This protein binds this small molecule.
Small molecule (SMILES): Nc1ncnc2c1ncn2[C@@H]1C[C@@H](O)[C@@H](COP(=O)(O)O)O1

Sequence of chain 26.A:
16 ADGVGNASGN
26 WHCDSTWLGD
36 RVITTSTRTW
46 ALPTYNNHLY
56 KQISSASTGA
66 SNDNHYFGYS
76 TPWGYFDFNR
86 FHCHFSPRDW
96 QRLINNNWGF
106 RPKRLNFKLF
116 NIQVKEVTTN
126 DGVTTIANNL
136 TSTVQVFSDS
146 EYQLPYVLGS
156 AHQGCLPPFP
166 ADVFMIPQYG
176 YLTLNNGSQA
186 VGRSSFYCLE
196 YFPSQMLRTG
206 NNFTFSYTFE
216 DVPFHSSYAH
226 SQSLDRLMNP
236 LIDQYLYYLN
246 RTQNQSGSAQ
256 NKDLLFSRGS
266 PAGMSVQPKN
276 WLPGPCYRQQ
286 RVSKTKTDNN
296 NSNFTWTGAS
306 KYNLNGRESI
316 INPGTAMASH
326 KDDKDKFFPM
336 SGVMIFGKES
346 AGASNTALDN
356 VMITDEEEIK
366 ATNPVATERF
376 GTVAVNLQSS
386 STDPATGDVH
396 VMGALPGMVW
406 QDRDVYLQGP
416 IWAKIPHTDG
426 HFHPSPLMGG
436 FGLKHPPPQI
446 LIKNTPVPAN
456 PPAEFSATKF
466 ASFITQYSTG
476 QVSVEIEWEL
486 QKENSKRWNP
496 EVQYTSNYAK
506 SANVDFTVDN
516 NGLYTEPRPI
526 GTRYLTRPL

Binding-site contacts:
Ligand atom O1P contacts residue HIS426 of chain 26.A at 2.7 Å (h-bond).
Ligand atom C6 contacts residue PRO218 of chain 26.A at 4.2 Å (hydrophobic).
Ligand atom N6 contacts residue HIS428 of chain 26.A at 4.0 Å.
Ligand atom C6 contacts residue HIS428 of chain 26.A at 4.2 Å.
Ligand atom N7 contacts residue PRO429 of chain 26.A at 4.3 Å.
Ligand atom C6 contacts residue SER430 of chain 26.A at 4.2 Å.
Ligand atom N1 contacts residue HIS428 of chain 26.A at 3.3 Å.
Ligand atom C3' contacts residue GLY437 of chain 26.A at 3.9 Å.
Ligand atom N6 contacts residue SER430 of chain 26.A at 3.7 Å.
Ligand atom N9 contacts residue GLY437 of chain 26.A at 3.3 Å (h-bond).
Ligand atom C2 contacts residue HIS428 of chain 26.A at 3.8 Å.
Ligand atom O3' contacts residue ILE420 of chain 26.A at 4.2 Å.
Ligand atom O5' contacts residue LYS439 of chain 26.A at 3.8 Å.
Ligand atom C2' contacts residue GLU215 of chain 26.A at 3.6 Å.
Ligand atom C2' contacts residue ASP216 of chain 26.A at 4.3 Å.
Ligand atom C5 contacts residue PRO218 of chain 26.A at 4.0 Å (hydrophobic).
Ligand atom O3P contacts residue LYS439 of chain 26.A at 2.9 Å.
Ligand atom C2' contacts residue GLY437 of chain 26.A at 2.8 Å.
Ligand atom C8 contacts residue PRO429 of chain 26.A at 4.3 Å (hydrophobic).
Ligand atom O2P contacts residue HIS426 of chain 26.A at 3.6 Å.
Ligand atom P contacts residue LYS439 of chain 26.A at 3.3 Å.
Ligand atom C8 contacts residue VAL217 of chain 26.A at 3.5 Å (hydrophobic).
Ligand atom N9 contacts residue VAL217 of chain 26.A at 4.4 Å.
Ligand atom C1' contacts residue GLY437 of chain 26.A at 3.3 Å.
Ligand atom N7 contacts residue VAL217 of chain 26.A at 3.7 Å.
Ligand atom C8 contacts residue PRO218 of chain 26.A at 4.2 Å (hydrophobic).
Ligand atom C8 contacts residue GLY437 of chain 26.A at 2.8 Å.
Ligand atom N9 contacts residue PRO218 of chain 26.A at 4.2 Å.
Ligand atom N7 contacts residue GLY437 of chain 26.A at 3.5 Å (h-bond).
Ligand atom N6 contacts residue ASP407 of chain 26.A at 3.6 Å (salt-bridge).
Ligand atom P contacts residue HIS426 of chain 26.A at 3.9 Å.
Ligand atom O3' contacts residue GLU215 of chain 26.A at 3.5 Å (salt-bridge).
Ligand atom C4 contacts residue PRO218 of chain 26.A at 4.1 Å (hydrophobic).
Ligand atom O3' contacts residue GLY437 of chain 26.A at 3.9 Å.
Ligand atom O1P contacts residue LYS439 of chain 26.A at 2.6 Å.
Ligand atom N7 contacts residue PRO218 of chain 26.A at 4.0 Å.
Ligand atom O3' contacts residue LYS439 of chain 26.A at 3.5 Å.
Ligand atom N9 contacts residue PRO429 of chain 26.A at 4.3 Å.
Ligand atom C3' contacts residue GLU215 of chain 26.A at 3.3 Å.
Ligand atom N3 contacts residue PRO429 of chain 26.A at 4.4 Å.